Sequence of chain 53.E:
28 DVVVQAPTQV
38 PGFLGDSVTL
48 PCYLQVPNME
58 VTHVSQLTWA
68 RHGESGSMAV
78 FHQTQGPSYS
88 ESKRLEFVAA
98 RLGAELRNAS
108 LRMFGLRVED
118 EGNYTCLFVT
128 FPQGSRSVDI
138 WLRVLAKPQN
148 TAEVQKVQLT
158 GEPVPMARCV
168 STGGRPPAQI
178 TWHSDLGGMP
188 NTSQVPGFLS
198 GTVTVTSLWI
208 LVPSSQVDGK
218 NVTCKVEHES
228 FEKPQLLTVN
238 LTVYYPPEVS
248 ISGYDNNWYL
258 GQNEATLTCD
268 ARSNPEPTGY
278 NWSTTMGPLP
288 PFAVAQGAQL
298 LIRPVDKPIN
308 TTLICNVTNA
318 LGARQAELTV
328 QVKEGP

A protein and the small-molecule ligand that binds it are described below.
Small molecule (SMILES): CC(=O)N[C@H]1[C@H](O[C@H]2[C@H](O)[C@@H](NC(C)=O)CO[C@@H]2CO[C@@H]2O[C@@H](C)[C@@H](O)[C@@H](O)[C@@H]2O)O[C@H](CO)[C@@H](O[C@@H]2O[C@H](CO)[C@@H](O)[C@H](O[C@@H]3O[C@H](CO)[C@@H](O)[C@H](O)[C@@H]3O)[C@@H]2O)[C@@H]1O

Binding-site contacts:
Ligand atom O4 contacts residue TRP138 of chain 53.E at 3.1 Å.
Ligand atom C4 contacts residue TRP138 of chain 53.E at 3.3 Å (hydrophobic).
Ligand atom C8 contacts residue TRP138 of chain 53.E at 4.0 Å (hydrophobic).
Ligand atom C6 contacts residue ASN120 of chain 53.E at 3.0 Å.
Ligand atom C5 contacts residue TRP138 of chain 53.E at 3.5 Å (hydrophobic).
Ligand atom C4 contacts residue ASN120 of chain 53.E at 4.2 Å.
Ligand atom O7 contacts residue ASN120 of chain 53.E at 4.4 Å.
Ligand atom O7 contacts residue TRP138 of chain 53.E at 3.8 Å.
Ligand atom C3 contacts residue TRP138 of chain 53.E at 2.9 Å (hydrophobic).
Ligand atom N2 contacts residue TRP138 of chain 53.E at 3.7 Å.
Ligand atom N2 contacts residue ASN120 of chain 53.E at 3.0 Å (h-bond).
Ligand atom C1 contacts residue ASN120 of chain 53.E at 1.4 Å.
Ligand atom O5 contacts residue ASN120 of chain 53.E at 4.0 Å.
Ligand atom C5 contacts residue ASN120 of chain 53.E at 3.6 Å.
Ligand atom C7 contacts residue TRP138 of chain 53.E at 4.3 Å (hydrophobic).
Ligand atom C2 contacts residue ASN120 of chain 53.E at 2.6 Å.
Ligand atom C8 contacts residue ASN120 of chain 53.E at 4.1 Å.
Ligand atom O5 contacts residue TRP138 of chain 53.E at 4.3 Å.
Ligand atom O3 contacts residue TRP138 of chain 53.E at 3.5 Å.
Ligand atom C3 contacts residue ASN120 of chain 53.E at 3.9 Å.
Ligand atom C5 contacts residue ASN120 of chain 53.E at 3.9 Å.
Ligand atom O5 contacts residue ASN120 of chain 53.E at 2.4 Å (h-bond).
Ligand atom C8 contacts residue GLY119 of chain 53.E at 3.9 Å.
Ligand atom C7 contacts residue ASN120 of chain 53.E at 3.8 Å.
Ligand atom C2 contacts residue TRP138 of chain 53.E at 3.8 Å (hydrophobic).
Ligand atom C1 contacts residue TRP138 of chain 53.E at 3.9 Å (hydrophobic).